Binding-site contacts:
Ligand atom C2 contacts residue ASP104 of chain 1.A at 3.3 Å.
Ligand atom O4 contacts residue GLY114 of chain 1.B at 2.5 Å (h-bond).
Ligand atom N5 contacts residue GLY24 of chain 1.A at 3.7 Å.
Ligand atom C22 contacts residue GLY24 of chain 1.A at 3.8 Å.
Ligand atom N5 contacts residue ASN70 of chain 1.A at 3.0 Å (h-bond).
Ligand atom O3 contacts residue CA1 of chain 1.E at 2.5 Å.
Ligand atom O2 contacts residue GLU95 of chain 1.A at 3.5 Å (salt-bridge).
Ligand atom C9 contacts residue SER23 of chain 1.A at 3.5 Å.
Ligand atom O3 contacts residue ASP101 of chain 1.A at 3.0 Å (salt-bridge).
Ligand atom O2 contacts residue ASP99 of chain 1.A at 3.6 Å.
Ligand atom O7 contacts residue SER23 of chain 1.A at 3.7 Å.
Ligand atom C25 contacts residue ASP96 of chain 1.A at 3.0 Å.
Ligand atom C6 contacts residue SER23 of chain 1.A at 3.0 Å.
Ligand atom O4 contacts residue SER22 of chain 1.A at 3.4 Å.
Ligand atom C1 contacts residue ASP96 of chain 1.A at 3.8 Å.
Ligand atom C2 contacts residue CA1 of chain 1.E at 3.3 Å.
Ligand atom C20 contacts residue ASN70 of chain 1.A at 3.5 Å.
Ligand atom O9 contacts residue SER23 of chain 1.A at 3.6 Å.
Ligand atom C3 contacts residue CA1 of chain 1.E at 3.3 Å.
Ligand atom C5 contacts residue SER23 of chain 1.A at 3.8 Å.
Ligand atom O6 contacts residue SER23 of chain 1.A at 3.6 Å.
Ligand atom O2 contacts residue ASP104 of chain 1.A at 3.4 Å (salt-bridge).
Ligand atom C6 contacts residue GLY114 of chain 1.B at 3.5 Å.
Ligand atom O5 contacts residue SER22 of chain 1.A at 3.3 Å (h-bond).
Ligand atom O4 contacts residue ASN21 of chain 1.A at 3.1 Å (h-bond).
Ligand atom C4 contacts residue CA1 of chain 1.F at 3.4 Å.
Ligand atom C3 contacts residue CA1 of chain 1.F at 3.4 Å.
Ligand atom O3 contacts residue CA1 of chain 1.F at 2.6 Å.
Ligand atom O4 contacts residue CA1 of chain 1.F at 2.5 Å.
Ligand atom C4 contacts residue GLY114 of chain 1.B at 3.4 Å.
Ligand atom O2 contacts residue CA1 of chain 1.E at 2.6 Å.
Ligand atom C1 contacts residue SER22 of chain 1.A at 3.2 Å.
Ligand atom C2 contacts residue ASP96 of chain 1.A at 3.3 Å.
Ligand atom C2 contacts residue SER22 of chain 1.A at 3.4 Å.
Ligand atom O3 contacts residue ASP99 of chain 1.A at 2.4 Å (salt-bridge).
Ligand atom O2 contacts residue ASP96 of chain 1.A at 2.4 Å (salt-bridge).
Ligand atom O5 contacts residue SER23 of chain 1.A at 2.9 Å (h-bond).
Ligand atom O3 contacts residue ASP104 of chain 1.A at 3.2 Å (salt-bridge).
Ligand atom C21 contacts residue ASN70 of chain 1.A at 3.7 Å.
Ligand atom C3 contacts residue ASP99 of chain 1.A at 3.1 Å.

Sequence of chain 1.B:
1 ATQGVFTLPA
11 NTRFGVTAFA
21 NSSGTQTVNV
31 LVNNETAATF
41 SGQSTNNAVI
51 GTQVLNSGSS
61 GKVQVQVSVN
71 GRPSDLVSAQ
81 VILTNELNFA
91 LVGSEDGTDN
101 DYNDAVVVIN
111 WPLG

A small-molecule ligand and the protein it binds are described below.
Small molecule (SMILES): CC(C)C[C@H](NC(=O)[C@@H]1CCCN1C(=O)[C@H](CCCCN)NC(=O)C[C@@H]1O[C@@H](C)[C@@H](O)[C@@H](O)[C@@H]1O)C(N)=O

Sequence of chain 1.A:
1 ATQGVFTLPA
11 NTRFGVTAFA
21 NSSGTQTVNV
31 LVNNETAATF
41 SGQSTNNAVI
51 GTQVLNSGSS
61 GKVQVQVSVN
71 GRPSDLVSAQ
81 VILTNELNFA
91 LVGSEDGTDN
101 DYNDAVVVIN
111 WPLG